The protein below binds the small molecule below.
Small molecule (SMILES): C[C@@]1(c2ccccc2)NC(=O)NC1=O

Binding-site contacts:
Ligand atom C7 contacts residue ASN227 of chain 1.B at 4.3 Å.
Ligand atom C7 contacts residue SER231 of chain 1.B at 3.5 Å.
Ligand atom C6 contacts residue ILE273 of chain 1.B at 3.2 Å (hydrophobic).
Ligand atom C8 contacts residue LEU274 of chain 1.B at 4.5 Å (hydrophobic).
Ligand atom C8 contacts residue ASN227 of chain 1.B at 3.8 Å.
Ligand atom C contacts residue ILE273 of chain 1.B at 3.7 Å (hydrophobic).
Ligand atom C6 contacts residue LEU274 of chain 1.B at 4.5 Å (hydrophobic).
Ligand atom C3 contacts residue TYR228 of chain 1.B at 4.1 Å (hydrophobic).
Ligand atom N contacts residue GLY226 of chain 1.B at 4.5 Å.
Ligand atom C4 contacts residue TYR228 of chain 1.B at 3.8 Å (hydrophobic).
Ligand atom C7 contacts residue TYR228 of chain 1.B at 4.1 Å (hydrophobic).
Ligand atom C7 contacts residue LEU274 of chain 1.B at 3.9 Å (hydrophobic).
Ligand atom C6 contacts residue TYR228 of chain 1.B at 4.1 Å (hydrophobic).
Ligand atom C9 contacts residue TYR228 of chain 1.B at 4.0 Å (hydrophobic).
Ligand atom C2 contacts residue GLY226 of chain 1.B at 4.2 Å.
Ligand atom O1 contacts residue TYR228 of chain 1.B at 4.3 Å.
Ligand atom C9 contacts residue ASN227 of chain 1.B at 4.4 Å.
Ligand atom C4 contacts residue ILE273 of chain 1.B at 4.4 Å (hydrophobic).
Ligand atom C1 contacts residue TYR228 of chain 1.B at 4.2 Å (hydrophobic).
Ligand atom C8 contacts residue TYR228 of chain 1.B at 3.7 Å (hydrophobic).
Ligand atom C6 contacts residue SER231 of chain 1.B at 4.0 Å.
Ligand atom C8 contacts residue GLY226 of chain 1.B at 3.5 Å.
Ligand atom N1 contacts residue TYR228 of chain 1.B at 3.5 Å.
Ligand atom C7 contacts residue ILE273 of chain 1.B at 4.2 Å (hydrophobic).
Ligand atom C5 contacts residue ILE273 of chain 1.B at 3.7 Å (hydrophobic).
Ligand atom C5 contacts residue TYR228 of chain 1.B at 3.7 Å (hydrophobic).
Ligand atom C9 contacts residue GLY226 of chain 1.B at 3.4 Å.
Ligand atom C8 contacts residue ALA222 of chain 1.B at 4.4 Å (hydrophobic).
Ligand atom C8 contacts residue SER231 of chain 1.B at 4.4 Å.
Ligand atom O contacts residue GLY226 of chain 1.B at 3.8 Å.

Sequence of chain 1.B:
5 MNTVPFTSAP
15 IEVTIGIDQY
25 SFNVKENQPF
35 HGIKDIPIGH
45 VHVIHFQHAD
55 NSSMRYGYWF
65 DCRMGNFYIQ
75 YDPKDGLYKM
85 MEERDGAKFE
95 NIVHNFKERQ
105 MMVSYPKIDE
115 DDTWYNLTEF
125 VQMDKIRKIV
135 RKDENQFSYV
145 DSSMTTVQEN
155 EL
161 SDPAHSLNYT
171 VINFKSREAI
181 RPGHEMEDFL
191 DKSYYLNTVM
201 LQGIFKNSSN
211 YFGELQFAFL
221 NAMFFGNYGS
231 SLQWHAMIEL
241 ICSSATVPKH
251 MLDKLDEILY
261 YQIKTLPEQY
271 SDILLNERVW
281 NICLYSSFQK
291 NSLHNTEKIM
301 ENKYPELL